A protein and the small-molecule ligand that binds it are described below.
Small molecule (SMILES): COc1ccc(-c2cn3cc(-c4cc(OC)cc(OC)c4)ccc3n2)cc1

Sequence of chain 1.B:
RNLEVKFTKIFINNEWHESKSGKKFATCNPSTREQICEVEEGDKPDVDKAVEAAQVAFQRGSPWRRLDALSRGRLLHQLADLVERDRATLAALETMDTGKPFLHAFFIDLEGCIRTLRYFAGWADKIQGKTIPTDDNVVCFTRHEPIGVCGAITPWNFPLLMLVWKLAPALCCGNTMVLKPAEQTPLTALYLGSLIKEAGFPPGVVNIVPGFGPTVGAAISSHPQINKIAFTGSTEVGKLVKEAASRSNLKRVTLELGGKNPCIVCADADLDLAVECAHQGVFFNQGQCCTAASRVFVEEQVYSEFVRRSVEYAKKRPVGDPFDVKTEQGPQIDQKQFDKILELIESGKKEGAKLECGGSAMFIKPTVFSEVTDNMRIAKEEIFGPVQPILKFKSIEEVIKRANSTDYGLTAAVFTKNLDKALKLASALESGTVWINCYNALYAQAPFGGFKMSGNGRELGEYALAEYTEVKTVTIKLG

Binding-site contacts:
Ligand atom C04 contacts residue GLY136 of chain 1.B at 4.3 Å.
Ligand atom C04 contacts residue THR140 of chain 1.B at 3.3 Å.
Ligand atom C08 contacts residue PHE131 of chain 1.B at 4.0 Å (hydrophobic).
Ligand atom C20 contacts residue GLY136 of chain 1.B at 3.9 Å.
Ligand atom C01 contacts residue ILE132 of chain 1.B at 4.3 Å (hydrophobic).
Ligand atom O02 contacts residue THR140 of chain 1.B at 3.4 Å (h-bond).
Ligand atom C09 contacts residue PHE131 of chain 1.B at 4.3 Å (hydrophobic).
Ligand atom C08 contacts residue ARG139 of chain 1.B at 4.3 Å.
Ligand atom C17 contacts residue ILE132 of chain 1.B at 4.3 Å (hydrophobic).
Ligand atom C07 contacts residue ARG139 of chain 1.B at 4.3 Å.
Ligand atom C07 contacts residue GLY136 of chain 1.B at 4.2 Å.
Ligand atom C19 contacts residue TRP189 of chain 1.B at 3.9 Å (hydrophobic).
Ligand atom C17 contacts residue LEU471 of chain 1.B at 4.3 Å (hydrophobic).
Ligand atom C08 contacts residue GLU135 of chain 1.B at 3.4 Å.
Ligand atom C18 contacts residue LEU471 of chain 1.B at 3.7 Å (hydrophobic).
Ligand atom C25 contacts residue GLN304 of chain 1.B at 3.7 Å.
Ligand atom C05 contacts residue ILE132 of chain 1.B at 4.5 Å (hydrophobic).
Ligand atom C04 contacts residue ALA473 of chain 1.B at 3.4 Å (hydrophobic).
Ligand atom C01 contacts residue ASN469 of chain 1.B at 3.5 Å.
Ligand atom C19 contacts residue LEU185 of chain 1.B at 4.2 Å (hydrophobic).
Ligand atom O02 contacts residue LEU489 of chain 1.B at 4.2 Å.
Ligand atom O02 contacts residue LEU185 of chain 1.B at 4.5 Å.
Ligand atom C16 contacts residue LEU471 of chain 1.B at 4.2 Å (hydrophobic).
Ligand atom C21 contacts residue GLY136 of chain 1.B at 3.5 Å.
Ligand atom C20 contacts residue LEU471 of chain 1.B at 4.4 Å (hydrophobic).
Ligand atom O01 contacts residue LEU471 of chain 1.B at 3.1 Å.
Ligand atom C04 contacts residue TYR472 of chain 1.B at 3.9 Å (hydrophobic).
Ligand atom C19 contacts residue LEU471 of chain 1.B at 3.6 Å (hydrophobic).
Ligand atom C21 contacts residue LEU471 of chain 1.B at 4.2 Å (hydrophobic).
Ligand atom C04 contacts residue LEU489 of chain 1.B at 4.3 Å (hydrophobic).
Ligand atom C16 contacts residue GLY136 of chain 1.B at 4.1 Å.
Ligand atom O01 contacts residue ILE132 of chain 1.B at 4.3 Å.
Ligand atom O02 contacts residue TRP189 of chain 1.B at 3.6 Å.
Ligand atom C07 contacts residue GLU135 of chain 1.B at 3.5 Å.
Ligand atom O02 contacts residue GLY136 of chain 1.B at 4.0 Å.
Ligand atom C01 contacts residue LEU471 of chain 1.B at 3.5 Å (hydrophobic).